A protein and the small-molecule ligand that binds it are described below.
Small molecule (SMILES): O=C(O)c1ccc(O)[n+]([O-])c1

Binding-site contacts:
Ligand atom O3 contacts residue HIS160 of chain 1.F at 3.3 Å (h-bond).
Ligand atom C2 contacts residue CYN1 of chain 1.S at 3.9 Å.
Ligand atom C6 contacts residue ARG157 of chain 1.F at 3.7 Å.
Ligand atom N1 contacts residue ARG157 of chain 1.F at 3.5 Å (salt-bridge).
Ligand atom C4 contacts residue TRP149 of chain 1.F at 3.8 Å (hydrophobic).
Ligand atom C5 contacts residue TYR147 of chain 1.F at 3.7 Å (hydrophobic).
Ligand atom N1 contacts residue FE1 of chain 1.T at 2.8 Å.
Ligand atom N1 contacts residue CYN1 of chain 1.S at 3.0 Å.
Ligand atom O1 contacts residue PRO15 of chain 1.E at 3.9 Å.
Ligand atom C3 contacts residue PRO15 of chain 1.E at 3.2 Å (hydrophobic).
Ligand atom C2 contacts residue ILE191 of chain 1.F at 3.8 Å (hydrophobic).
Ligand atom C7 contacts residue TRP149 of chain 1.F at 3.9 Å (hydrophobic).
Ligand atom O3 contacts residue HIS162 of chain 1.F at 2.9 Å.
Ligand atom O4 contacts residue TYR147 of chain 1.F at 3.9 Å.
Ligand atom O4 contacts residue CYN1 of chain 1.S at 2.8 Å.
Ligand atom O2 contacts residue TRP149 of chain 1.F at 3.5 Å.
Ligand atom O3 contacts residue ARG157 of chain 1.F at 2.9 Å (salt-bridge).
Ligand atom C7 contacts residue ILE191 of chain 1.F at 3.9 Å (hydrophobic).
Ligand atom C7 contacts residue PRO15 of chain 1.E at 3.5 Å (hydrophobic).
Ligand atom O3 contacts residue CYN1 of chain 1.S at 2.9 Å.
Ligand atom O4 contacts residue TYR108 of chain 1.F at 3.1 Å (h-bond).
Ligand atom O3 contacts residue GLN177 of chain 1.F at 3.9 Å.
Ligand atom O4 contacts residue FE1 of chain 1.T at 2.1 Å.
Ligand atom O1 contacts residue ILE191 of chain 1.F at 3.6 Å.
Ligand atom O1 contacts residue ARG133 of chain 1.E at 3.8 Å.
Ligand atom O3 contacts residue FE1 of chain 1.T at 2.3 Å.
Ligand atom O1 contacts residue TYR24 of chain 1.F at 2.3 Å (h-bond).
Ligand atom C3 contacts residue ILE191 of chain 1.F at 4.0 Å (hydrophobic).
Ligand atom C2 contacts residue PRO15 of chain 1.E at 3.5 Å (hydrophobic).
Ligand atom O2 contacts residue TYR24 of chain 1.F at 3.8 Å.
Ligand atom O1 contacts residue THR12 of chain 1.E at 3.8 Å.
Ligand atom C4 contacts residue PRO15 of chain 1.E at 3.6 Å (hydrophobic).
Ligand atom C6 contacts residue FE1 of chain 1.T at 2.8 Å.
Ligand atom C2 contacts residue GLY14 of chain 1.E at 3.8 Å.
Ligand atom O2 contacts residue ARG133 of chain 1.E at 3.6 Å.
Ligand atom C7 contacts residue TYR24 of chain 1.F at 3.4 Å (hydrophobic).
Ligand atom O4 contacts residue HIS160 of chain 1.F at 3.3 Å (h-bond).
Ligand atom C5 contacts residue CYN1 of chain 1.S at 3.9 Å.
Ligand atom C6 contacts residue CYN1 of chain 1.S at 3.0 Å.
Ligand atom O4 contacts residue ARG157 of chain 1.F at 3.7 Å.

Sequence of chain 1.E:
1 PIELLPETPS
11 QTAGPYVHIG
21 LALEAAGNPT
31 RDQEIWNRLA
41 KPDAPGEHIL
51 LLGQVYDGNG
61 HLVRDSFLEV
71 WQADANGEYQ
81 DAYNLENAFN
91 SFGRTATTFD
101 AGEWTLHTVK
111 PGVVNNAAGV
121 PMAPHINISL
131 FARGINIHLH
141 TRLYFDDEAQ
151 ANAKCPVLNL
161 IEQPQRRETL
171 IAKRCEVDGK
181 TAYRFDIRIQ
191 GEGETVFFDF

Sequence of chain 1.F:
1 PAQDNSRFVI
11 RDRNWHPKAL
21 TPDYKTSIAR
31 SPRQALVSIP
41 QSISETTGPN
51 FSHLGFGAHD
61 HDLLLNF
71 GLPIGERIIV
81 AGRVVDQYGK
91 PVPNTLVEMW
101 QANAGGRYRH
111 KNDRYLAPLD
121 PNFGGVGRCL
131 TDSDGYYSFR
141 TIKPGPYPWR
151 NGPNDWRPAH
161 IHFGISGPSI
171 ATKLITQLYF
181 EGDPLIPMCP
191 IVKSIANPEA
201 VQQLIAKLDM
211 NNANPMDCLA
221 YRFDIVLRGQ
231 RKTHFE